This protein binds this small molecule.
Small molecule (SMILES): O=c1[nH]cnc2nc[nH]c12

Binding-site contacts:
Ligand atom C6 contacts residue TRP212 of chain 1.A at 4.0 Å (hydrophobic).
Ligand atom C5 contacts residue VAL181 of chain 1.A at 3.9 Å (hydrophobic).
Ligand atom N9 contacts residue R1X1 of chain 1.H at 2.5 Å.
Ligand atom C4 contacts residue GLU182 of chain 1.A at 4.1 Å.
Ligand atom C5 contacts residue ASP206 of chain 1.A at 4.0 Å.
Ligand atom C6 contacts residue TYR160 of chain 1.A at 4.1 Å (hydrophobic).
Ligand atom N3 contacts residue GLU182 of chain 1.A at 3.5 Å.
Ligand atom C8 contacts residue R1X1 of chain 1.H at 3.5 Å.
Ligand atom C6 contacts residue GLY93 of chain 1.A at 3.6 Å.
Ligand atom C5 contacts residue CYS92 of chain 1.A at 3.7 Å (hydrophobic).
Ligand atom C8 contacts residue GLY93 of chain 1.A at 4.0 Å.
Ligand atom C2 contacts residue MET183 of chain 1.A at 4.0 Å (hydrophobic).
Ligand atom C4 contacts residue VAL181 of chain 1.A at 3.9 Å (hydrophobic).
Ligand atom C2 contacts residue VAL181 of chain 1.A at 3.9 Å (hydrophobic).
Ligand atom N1 contacts residue TYR160 of chain 1.A at 4.0 Å.
Ligand atom O6 contacts residue ASP206 of chain 1.A at 4.2 Å.
Ligand atom C2 contacts residue GLU182 of chain 1.A at 3.9 Å.
Ligand atom C8 contacts residue SER91 of chain 1.A at 3.5 Å.
Ligand atom O6 contacts residue VAL181 of chain 1.A at 4.0 Å.
Ligand atom N9 contacts residue CYS92 of chain 1.A at 3.8 Å.
Ligand atom N9 contacts residue SER91 of chain 1.A at 3.5 Å (h-bond).
Ligand atom O6 contacts residue GLY93 of chain 1.A at 3.4 Å.
Ligand atom N3 contacts residue TYR160 of chain 1.A at 3.8 Å.
Ligand atom N3 contacts residue VAL181 of chain 1.A at 3.9 Å.
Ligand atom C4 contacts residue TYR160 of chain 1.A at 4.0 Å (hydrophobic).
Ligand atom N7 contacts residue CYS92 of chain 1.A at 3.2 Å.
Ligand atom N1 contacts residue VAL181 of chain 1.A at 3.7 Å.
Ligand atom O6 contacts residue PRO209 of chain 1.A at 4.0 Å.
Ligand atom C5 contacts residue TYR160 of chain 1.A at 4.0 Å (hydrophobic).
Ligand atom O6 contacts residue TRP212 of chain 1.A at 3.5 Å.
Ligand atom N3 contacts residue MET183 of chain 1.A at 3.7 Å.
Ligand atom C2 contacts residue TYR160 of chain 1.A at 3.7 Å (hydrophobic).
Ligand atom N3 contacts residue R1X1 of chain 1.H at 3.5 Å.
Ligand atom C4 contacts residue R1X1 of chain 1.H at 3.5 Å.
Ligand atom N7 contacts residue GLY93 of chain 1.A at 3.3 Å (h-bond).
Ligand atom C8 contacts residue ASP206 of chain 1.A at 3.0 Å.
Ligand atom C8 contacts residue CYS92 of chain 1.A at 3.4 Å (hydrophobic).
Ligand atom N7 contacts residue ASP206 of chain 1.A at 2.7 Å (salt-bridge).
Ligand atom C5 contacts residue GLY93 of chain 1.A at 3.5 Å.
Ligand atom C6 contacts residue VAL181 of chain 1.A at 3.9 Å (hydrophobic).

Sequence of chain 1.A:
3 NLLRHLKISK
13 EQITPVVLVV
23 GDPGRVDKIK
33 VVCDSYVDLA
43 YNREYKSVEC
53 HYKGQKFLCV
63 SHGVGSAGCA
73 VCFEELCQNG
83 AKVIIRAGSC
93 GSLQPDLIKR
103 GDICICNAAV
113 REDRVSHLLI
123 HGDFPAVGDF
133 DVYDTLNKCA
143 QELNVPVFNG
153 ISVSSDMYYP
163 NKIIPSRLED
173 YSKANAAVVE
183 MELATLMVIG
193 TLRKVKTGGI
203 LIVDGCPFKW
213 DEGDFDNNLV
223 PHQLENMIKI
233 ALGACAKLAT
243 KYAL